A protein and the small-molecule ligand that binds it are described below.
Small molecule (SMILES): CC(=O)N[C@H]1[C@H](O[C@H]2[C@H](O)[C@@H](NC(C)=O)CO[C@@H]2CO)O[C@H](CO)[C@@H](O)[C@@H]1O

Sequence of chain 1.A:
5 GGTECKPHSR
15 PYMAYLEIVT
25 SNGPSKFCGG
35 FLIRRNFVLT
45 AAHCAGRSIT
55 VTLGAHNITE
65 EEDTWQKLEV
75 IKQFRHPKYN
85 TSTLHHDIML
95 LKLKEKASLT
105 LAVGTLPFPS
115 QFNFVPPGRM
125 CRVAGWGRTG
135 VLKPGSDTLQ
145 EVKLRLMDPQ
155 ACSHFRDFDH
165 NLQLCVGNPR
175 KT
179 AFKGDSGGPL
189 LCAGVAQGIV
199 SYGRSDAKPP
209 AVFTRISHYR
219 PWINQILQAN

Binding-site contacts:
Ligand atom C3 contacts residue ASN61 of chain 1.A at 3.8 Å.
Ligand atom C5 contacts residue GLU64 of chain 1.A at 4.3 Å.
Ligand atom C7 contacts residue THR142 of chain 1.A at 3.9 Å.
Ligand atom N2 contacts residue THR142 of chain 1.A at 4.3 Å.
Ligand atom C1 contacts residue THR63 of chain 1.A at 3.6 Å.
Ligand atom C7 contacts residue ASN61 of chain 1.A at 3.5 Å.
Ligand atom C6 contacts residue THR63 of chain 1.A at 4.5 Å.
Ligand atom C6 contacts residue GLU64 of chain 1.A at 3.9 Å.
Ligand atom C8 contacts residue ASN61 of chain 1.A at 3.8 Å.
Ligand atom O5 contacts residue THR63 of chain 1.A at 3.7 Å.
Ligand atom C4 contacts residue ASN61 of chain 1.A at 4.2 Å.
Ligand atom C5 contacts residue THR63 of chain 1.A at 3.8 Å.
Ligand atom C2 contacts residue ASN61 of chain 1.A at 2.4 Å.
Ligand atom C1 contacts residue GLU64 of chain 1.A at 4.2 Å.
Ligand atom O7 contacts residue THR142 of chain 1.A at 3.5 Å.
Ligand atom O6 contacts residue GLU64 of chain 1.A at 2.8 Å (salt-bridge).
Ligand atom C5 contacts residue ASN61 of chain 1.A at 3.6 Å.
Ligand atom O5 contacts residue ASN61 of chain 1.A at 2.3 Å (h-bond).
Ligand atom O5 contacts residue GLU64 of chain 1.A at 3.4 Å.
Ligand atom C1 contacts residue ASN61 of chain 1.A at 1.5 Å.
Ligand atom N2 contacts residue ASN61 of chain 1.A at 2.9 Å (h-bond).
Ligand atom O7 contacts residue ASN61 of chain 1.A at 4.4 Å.